Sequence of chain 3.A:
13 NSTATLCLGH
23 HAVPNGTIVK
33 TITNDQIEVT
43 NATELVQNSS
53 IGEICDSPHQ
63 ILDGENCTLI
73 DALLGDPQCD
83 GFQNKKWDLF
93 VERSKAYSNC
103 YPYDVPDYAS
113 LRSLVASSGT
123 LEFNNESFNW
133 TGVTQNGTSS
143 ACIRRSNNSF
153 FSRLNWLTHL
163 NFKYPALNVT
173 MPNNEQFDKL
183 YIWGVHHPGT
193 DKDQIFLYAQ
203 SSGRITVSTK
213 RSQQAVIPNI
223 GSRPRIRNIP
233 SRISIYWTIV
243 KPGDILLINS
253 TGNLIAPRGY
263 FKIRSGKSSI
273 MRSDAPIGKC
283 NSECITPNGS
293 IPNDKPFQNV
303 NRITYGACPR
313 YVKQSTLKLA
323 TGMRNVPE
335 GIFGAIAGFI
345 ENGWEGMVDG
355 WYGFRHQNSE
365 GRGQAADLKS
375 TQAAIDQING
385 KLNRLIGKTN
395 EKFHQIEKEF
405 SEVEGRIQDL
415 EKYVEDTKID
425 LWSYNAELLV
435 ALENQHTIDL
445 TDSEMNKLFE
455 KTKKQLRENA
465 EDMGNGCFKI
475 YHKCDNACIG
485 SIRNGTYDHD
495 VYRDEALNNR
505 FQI

A small-molecule ligand and the protein it binds are described below.
Small molecule (SMILES): CC(=O)N[C@@H]1[C@@H](O)[C@H](O)[C@@H](CO)O[C@H]1O

Binding-site contacts:
Ligand atom O5 contacts residue TYR99 of chain 3.A at 3.5 Å (h-bond).
Ligand atom C7 contacts residue GLU67 of chain 3.A at 4.4 Å.
Ligand atom O7 contacts residue ASN68 of chain 3.A at 3.2 Å (h-bond).
Ligand atom O5 contacts residue ASN68 of chain 3.A at 2.4 Å (h-bond).
Ligand atom C6 contacts residue TYR99 of chain 3.A at 3.9 Å (hydrophobic).
Ligand atom C8 contacts residue ASN68 of chain 3.A at 4.3 Å.
Ligand atom C7 contacts residue ASN68 of chain 3.A at 3.1 Å.
Ligand atom C2 contacts residue ASN68 of chain 3.A at 2.2 Å.
Ligand atom C5 contacts residue ASN68 of chain 3.A at 3.6 Å.
Ligand atom C5 contacts residue TYR99 of chain 3.A at 4.3 Å (hydrophobic).
Ligand atom C8 contacts residue GLU67 of chain 3.A at 3.1 Å.
Ligand atom C4 contacts residue ASN68 of chain 3.A at 4.2 Å.
Ligand atom C3 contacts residue ASN68 of chain 3.A at 3.6 Å.
Ligand atom C1 contacts residue ASN68 of chain 3.A at 1.4 Å.
Ligand atom O5 contacts residue GLN80 of chain 3.A at 4.4 Å.
Ligand atom N2 contacts residue ASN68 of chain 3.A at 2.6 Å (h-bond).
Ligand atom O6 contacts residue TYR99 of chain 3.A at 4.1 Å.